Sequence of chain 1.A:
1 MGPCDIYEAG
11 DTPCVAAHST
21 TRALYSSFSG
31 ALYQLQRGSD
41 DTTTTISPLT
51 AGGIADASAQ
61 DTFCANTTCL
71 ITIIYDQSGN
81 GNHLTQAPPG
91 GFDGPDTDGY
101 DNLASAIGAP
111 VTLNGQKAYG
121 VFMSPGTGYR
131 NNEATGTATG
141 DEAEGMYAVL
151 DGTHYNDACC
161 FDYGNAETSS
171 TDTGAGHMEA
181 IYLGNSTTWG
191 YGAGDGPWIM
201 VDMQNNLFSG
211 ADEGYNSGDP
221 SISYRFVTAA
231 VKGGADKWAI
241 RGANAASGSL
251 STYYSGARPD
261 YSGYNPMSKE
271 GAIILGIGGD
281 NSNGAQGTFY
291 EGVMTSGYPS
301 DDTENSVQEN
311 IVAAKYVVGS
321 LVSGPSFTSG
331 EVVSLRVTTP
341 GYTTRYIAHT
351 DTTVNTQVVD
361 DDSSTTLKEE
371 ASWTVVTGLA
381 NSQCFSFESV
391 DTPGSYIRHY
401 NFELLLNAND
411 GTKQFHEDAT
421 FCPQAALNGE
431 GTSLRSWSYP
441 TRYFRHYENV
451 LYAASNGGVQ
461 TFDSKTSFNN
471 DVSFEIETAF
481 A

Binding-site contacts:
Ligand atom O5 contacts residue GLU448 of chain 1.A at 3.1 Å (salt-bridge).
Ligand atom O3 contacts residue ASP471 of chain 1.A at 2.7 Å (salt-bridge).
Ligand atom O5 contacts residue HIS446 of chain 1.A at 2.8 Å (h-bond).
Ligand atom C4 contacts residue TYR342 of chain 1.A at 3.7 Å (hydrophobic).
Ligand atom O3 contacts residue HIS446 of chain 1.A at 3.5 Å.
Ligand atom C4 contacts residue HIS446 of chain 1.A at 4.2 Å.
Ligand atom O3' contacts residue GLU448 of chain 1.A at 3.4 Å (salt-bridge).
Ligand atom O4 contacts residue GLU448 of chain 1.A at 2.9 Å (salt-bridge).
Ligand atom C6' contacts residue GLU448 of chain 1.A at 3.9 Å.
Ligand atom O5 contacts residue ASN449 of chain 1.A at 2.9 Å (h-bond).
Ligand atom C5 contacts residue GLU448 of chain 1.A at 3.8 Å.
Ligand atom C3' contacts residue GLU448 of chain 1.A at 4.4 Å.
Ligand atom C5' contacts residue GLU448 of chain 1.A at 3.1 Å.
Ligand atom O5 contacts residue TYR447 of chain 1.A at 3.5 Å.
Ligand atom O2 contacts residue THR466 of chain 1.A at 4.1 Å.
Ligand atom C5 contacts residue ASN449 of chain 1.A at 3.5 Å.
Ligand atom C1 contacts residue TYR447 of chain 1.A at 4.0 Å (hydrophobic).
Ligand atom O3 contacts residue THR339 of chain 1.A at 3.5 Å.
Ligand atom C1' contacts residue GLU448 of chain 1.A at 4.4 Å.
Ligand atom O2' contacts residue GLU448 of chain 1.A at 3.5 Å (salt-bridge).
Ligand atom O3 contacts residue SER467 of chain 1.A at 3.9 Å.
Ligand atom C5 contacts residue TYR342 of chain 1.A at 3.5 Å (hydrophobic).
Ligand atom C4 contacts residue GLU448 of chain 1.A at 3.9 Å.
Ligand atom C3 contacts residue HIS446 of chain 1.A at 3.9 Å.
Ligand atom O3 contacts residue TYR342 of chain 1.A at 4.0 Å.
Ligand atom C6' contacts residue TYR447 of chain 1.A at 3.8 Å (hydrophobic).
Ligand atom N1' contacts residue GLU448 of chain 1.A at 3.1 Å (salt-bridge).
Ligand atom C2 contacts residue ASP471 of chain 1.A at 3.3 Å.
Ligand atom O2 contacts residue HIS446 of chain 1.A at 3.9 Å.
Ligand atom C2 contacts residue TYR447 of chain 1.A at 4.4 Å (hydrophobic).
Ligand atom C3 contacts residue ASP471 of chain 1.A at 3.3 Å.
Ligand atom O2 contacts residue ARG445 of chain 1.A at 3.7 Å.
Ligand atom O2 contacts residue ASP471 of chain 1.A at 2.6 Å (salt-bridge).
Ligand atom O2 contacts residue TYR447 of chain 1.A at 3.5 Å.
Ligand atom C5 contacts residue HIS446 of chain 1.A at 3.3 Å.
Ligand atom C5' contacts residue TYR447 of chain 1.A at 3.9 Å (hydrophobic).
Ligand atom O4 contacts residue TYR447 of chain 1.A at 3.9 Å.
Ligand atom C1 contacts residue GLU448 of chain 1.A at 3.7 Å.
Ligand atom O4 contacts residue TYR342 of chain 1.A at 4.4 Å.
Ligand atom C4' contacts residue GLU448 of chain 1.A at 3.3 Å.

The small molecule below binds the protein below.
Small molecule (SMILES): O=[N+]([O-])c1ccc(O[C@@H]2O[C@@H](CO)[C@H](O)[C@H]2O)cc1